Binding-site contacts:
Ligand atom CG2 contacts residue PHE76 of chain 8.B at 3.8 Å (hydrophobic).

Sequence of chain 8.B:
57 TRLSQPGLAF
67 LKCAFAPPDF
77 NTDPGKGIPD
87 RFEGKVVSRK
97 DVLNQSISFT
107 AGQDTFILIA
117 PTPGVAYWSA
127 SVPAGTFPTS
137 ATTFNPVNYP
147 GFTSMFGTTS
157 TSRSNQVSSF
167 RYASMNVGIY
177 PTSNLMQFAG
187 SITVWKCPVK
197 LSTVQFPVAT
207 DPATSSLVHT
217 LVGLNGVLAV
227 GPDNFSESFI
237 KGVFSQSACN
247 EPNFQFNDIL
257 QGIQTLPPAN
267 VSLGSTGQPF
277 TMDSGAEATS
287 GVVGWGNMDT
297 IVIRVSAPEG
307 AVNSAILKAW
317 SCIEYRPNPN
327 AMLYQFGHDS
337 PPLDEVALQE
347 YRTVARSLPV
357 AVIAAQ

A protein and the small-molecule ligand that binds it are described below.
Small molecule (SMILES): CC(C)[C@H](NC(=O)[C@H](CCCN=C(N)N)NC(=O)[C@@H](N)CCC(=O)O)C(=O)N[C@H](C=O)CCCCN